Sequence of chain 1.G:
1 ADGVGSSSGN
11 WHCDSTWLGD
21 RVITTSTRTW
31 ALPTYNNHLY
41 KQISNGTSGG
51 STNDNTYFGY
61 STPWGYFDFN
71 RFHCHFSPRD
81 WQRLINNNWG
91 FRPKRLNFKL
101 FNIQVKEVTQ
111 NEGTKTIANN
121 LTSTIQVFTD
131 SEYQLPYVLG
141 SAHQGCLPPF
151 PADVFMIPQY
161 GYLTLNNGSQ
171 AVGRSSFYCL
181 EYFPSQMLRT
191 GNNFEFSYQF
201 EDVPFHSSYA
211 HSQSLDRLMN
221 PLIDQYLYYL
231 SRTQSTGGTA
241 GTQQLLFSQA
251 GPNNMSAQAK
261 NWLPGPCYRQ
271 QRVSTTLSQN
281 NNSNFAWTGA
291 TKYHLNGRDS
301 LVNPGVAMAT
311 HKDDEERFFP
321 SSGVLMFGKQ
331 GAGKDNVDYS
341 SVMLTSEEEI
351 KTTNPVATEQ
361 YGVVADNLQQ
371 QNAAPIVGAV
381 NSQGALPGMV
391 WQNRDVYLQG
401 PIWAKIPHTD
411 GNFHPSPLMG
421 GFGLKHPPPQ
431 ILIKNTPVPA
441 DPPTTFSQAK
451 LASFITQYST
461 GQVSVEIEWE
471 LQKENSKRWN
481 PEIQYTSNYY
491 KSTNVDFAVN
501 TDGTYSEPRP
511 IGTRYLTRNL

Binding-site contacts:
Ligand atom O2 contacts residue ASN55 of chain 1.G at 3.5 Å (h-bond).
Ligand atom O3 contacts residue ASN254 of chain 1.A at 3.8 Å.
Ligand atom O3 contacts residue ALA257 of chain 1.A at 4.5 Å.
Ligand atom C3 contacts residue ASN254 of chain 1.A at 4.1 Å.
Ligand atom O3 contacts residue TRP287 of chain 1.G at 3.8 Å.
Ligand atom C6 contacts residue TRP287 of chain 1.G at 3.8 Å (hydrophobic).
Ligand atom O4 contacts residue TRP287 of chain 1.G at 2.1 Å.
Ligand atom O1 contacts residue TRP287 of chain 1.G at 3.0 Å (h-bond).
Ligand atom O2 contacts residue SER256 of chain 1.A at 4.0 Å.
Ligand atom O2 contacts residue ASN254 of chain 1.A at 4.0 Å.
Ligand atom C4 contacts residue TRP287 of chain 1.G at 3.4 Å (hydrophobic).
Ligand atom O5 contacts residue TRP287 of chain 1.G at 3.3 Å.
Ligand atom O2 contacts residue THR52 of chain 1.G at 4.4 Å.
Ligand atom C5 contacts residue TRP287 of chain 1.G at 3.9 Å (hydrophobic).
Ligand atom C1 contacts residue TRP287 of chain 1.G at 3.8 Å (hydrophobic).
Ligand atom C2 contacts residue TRP287 of chain 1.G at 3.8 Å (hydrophobic).
Ligand atom C3 contacts residue TRP287 of chain 1.G at 4.3 Å (hydrophobic).

Sequence of chain 1.A:
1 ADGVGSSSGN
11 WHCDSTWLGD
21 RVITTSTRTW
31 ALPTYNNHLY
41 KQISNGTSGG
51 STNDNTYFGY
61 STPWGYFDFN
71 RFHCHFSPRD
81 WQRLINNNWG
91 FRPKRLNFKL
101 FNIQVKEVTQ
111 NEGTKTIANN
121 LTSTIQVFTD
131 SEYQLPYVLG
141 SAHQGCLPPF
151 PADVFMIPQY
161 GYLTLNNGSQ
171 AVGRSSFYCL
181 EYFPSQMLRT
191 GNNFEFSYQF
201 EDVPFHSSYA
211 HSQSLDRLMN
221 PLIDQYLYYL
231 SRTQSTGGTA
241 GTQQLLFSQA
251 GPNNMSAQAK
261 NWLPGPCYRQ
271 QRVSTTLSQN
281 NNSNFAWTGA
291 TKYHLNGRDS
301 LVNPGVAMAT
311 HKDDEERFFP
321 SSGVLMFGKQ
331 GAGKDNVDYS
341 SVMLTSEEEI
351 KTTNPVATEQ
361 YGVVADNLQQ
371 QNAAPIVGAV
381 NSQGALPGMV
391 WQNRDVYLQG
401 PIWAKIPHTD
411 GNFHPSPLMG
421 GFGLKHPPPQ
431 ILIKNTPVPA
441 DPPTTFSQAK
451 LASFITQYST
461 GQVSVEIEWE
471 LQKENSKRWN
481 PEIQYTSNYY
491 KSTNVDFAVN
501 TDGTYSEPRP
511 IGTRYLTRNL

The small molecule below binds the protein below.
Small molecule (SMILES): OC[C@H]1O[C@@H](O)[C@H](O)[C@@H](O)[C@H]1O